Binding-site contacts:
Ligand atom O7 contacts residue ASN118 of chain 1.A at 3.3 Å (h-bond).
Ligand atom N2 contacts residue PHE116 of chain 1.A at 3.5 Å.
Ligand atom C3 contacts residue PHE116 of chain 1.A at 4.2 Å (hydrophobic).
Ligand atom C7 contacts residue ASN118 of chain 1.A at 3.4 Å.
Ligand atom C1 contacts residue PHE116 of chain 1.A at 4.0 Å (hydrophobic).
Ligand atom C8 contacts residue PHE116 of chain 1.A at 3.8 Å (hydrophobic).
Ligand atom C2 contacts residue ASN118 of chain 1.A at 2.6 Å.
Ligand atom C7 contacts residue PHE116 of chain 1.A at 4.3 Å (hydrophobic).
Ligand atom C7 contacts residue CYS117 of chain 1.A at 3.9 Å (hydrophobic).
Ligand atom C3 contacts residue ASN118 of chain 1.A at 3.9 Å.
Ligand atom C1 contacts residue ASN118 of chain 1.A at 1.5 Å.
Ligand atom C2 contacts residue PHE116 of chain 1.A at 4.2 Å (hydrophobic).
Ligand atom C8 contacts residue ASN118 of chain 1.A at 4.5 Å.
Ligand atom N2 contacts residue ASN118 of chain 1.A at 3.0 Å (h-bond).
Ligand atom O3 contacts residue HIS114 of chain 1.A at 4.2 Å.
Ligand atom C5 contacts residue ASN118 of chain 1.A at 3.8 Å.
Ligand atom C8 contacts residue CYS154 of chain 1.A at 3.0 Å (hydrophobic).
Ligand atom O7 contacts residue CYS117 of chain 1.A at 4.0 Å.
Ligand atom C4 contacts residue ASN118 of chain 1.A at 4.3 Å.
Ligand atom O5 contacts residue ASN118 of chain 1.A at 2.4 Å (h-bond).
Ligand atom C8 contacts residue CYS117 of chain 1.A at 3.3 Å (hydrophobic).

Sequence of chain 1.A:
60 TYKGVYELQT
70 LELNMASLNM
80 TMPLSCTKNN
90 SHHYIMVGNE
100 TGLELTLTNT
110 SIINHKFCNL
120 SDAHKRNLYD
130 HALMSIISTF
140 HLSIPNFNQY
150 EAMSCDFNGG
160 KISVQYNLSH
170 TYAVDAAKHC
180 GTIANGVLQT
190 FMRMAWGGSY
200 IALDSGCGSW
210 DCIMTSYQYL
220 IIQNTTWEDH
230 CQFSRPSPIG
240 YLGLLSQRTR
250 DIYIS

The small molecule below binds the protein below.
Small molecule (SMILES): CC(=O)N[C@H]1[C@H](O[C@H]2[C@H](O)[C@@H](NC(C)=O)CO[C@@H]2CO)O[C@H](CO)[C@@H](O)[C@@H]1O